A small-molecule ligand and the protein it binds are described below.
Small molecule (SMILES): CNCc1ccc(-c2[nH]c3cc(F)cc4c3c2CCNC4=O)cc1

Binding-site contacts:
Ligand atom C3 contacts residue VAL94 of chain 1.A at 3.9 Å (hydrophobic).
Ligand atom N2 contacts residue GLY127 of chain 1.A at 3.3 Å (h-bond).
Ligand atom C1 contacts residue ASP131 of chain 1.A at 3.7 Å.
Ligand atom C2 contacts residue ILE21 of chain 1.A at 3.5 Å (hydrophobic).
Ligand atom O1 contacts residue GLN54 of chain 1.A at 3.0 Å (h-bond).
Ligand atom C18 contacts residue ASP29 of chain 1.A at 3.4 Å.
Ligand atom C7 contacts residue LEU24 of chain 1.A at 3.7 Å (hydrophobic).
Ligand atom C8 contacts residue GLY127 of chain 1.A at 3.7 Å.
Ligand atom C6 contacts residue ILE21 of chain 1.A at 3.6 Å (hydrophobic).
Ligand atom C11 contacts residue GLY127 of chain 1.A at 3.4 Å.
Ligand atom C3 contacts residue ALA130 of chain 1.A at 3.5 Å (hydrophobic).
Ligand atom C1 contacts residue ALA130 of chain 1.A at 3.9 Å (hydrophobic).
Ligand atom C2 contacts residue ALA130 of chain 1.A at 3.4 Å (hydrophobic).
Ligand atom N3 contacts residue ASP29 of chain 1.A at 3.1 Å (salt-bridge).
Ligand atom C10 contacts residue GLY127 of chain 1.A at 3.3 Å.
Ligand atom C19 contacts residue ASP29 of chain 1.A at 3.3 Å.
Ligand atom O1 contacts residue LEU24 of chain 1.A at 3.8 Å.
Ligand atom C8 contacts residue GLN54 of chain 1.A at 3.6 Å.
Ligand atom C18 contacts residue VAL124 of chain 1.A at 3.7 Å (hydrophobic).
Ligand atom F1 contacts residue ILE21 of chain 1.A at 3.1 Å.
Ligand atom N1 contacts residue GLN54 of chain 1.A at 2.9 Å (h-bond).
Ligand atom C1 contacts residue ILE21 of chain 1.A at 3.5 Å (hydrophobic).
Ligand atom N2 contacts residue ILE21 of chain 1.A at 3.9 Å.
Ligand atom N1 contacts residue ALA97 of chain 1.A at 3.6 Å.
Ligand atom C8 contacts residue ALA97 of chain 1.A at 3.7 Å (hydrophobic).
Ligand atom C6 contacts residue GLY127 of chain 1.A at 3.3 Å.
Ligand atom O1 contacts residue VAL57 of chain 1.A at 3.4 Å.
Ligand atom C17 contacts residue THR28 of chain 1.A at 3.9 Å.
Ligand atom F1 contacts residue ALA130 of chain 1.A at 3.5 Å.
Ligand atom O1 contacts residue VAL94 of chain 1.A at 3.8 Å.
Ligand atom C8 contacts residue PHE123 of chain 1.A at 3.5 Å (hydrophobic).
Ligand atom C15 contacts residue ASN128 of chain 1.A at 3.7 Å.
Ligand atom C5 contacts residue GLY127 of chain 1.A at 3.6 Å.
Ligand atom C1 contacts residue GLY127 of chain 1.A at 3.6 Å.
Ligand atom C9 contacts residue LEU24 of chain 1.A at 3.7 Å (hydrophobic).
Ligand atom C9 contacts residue PHE123 of chain 1.A at 3.4 Å (hydrophobic).
Ligand atom C13 contacts residue ALA25 of chain 1.A at 3.9 Å (hydrophobic).
Ligand atom C14 contacts residue ASN128 of chain 1.A at 3.9 Å.
Ligand atom C7 contacts residue GLN54 of chain 1.A at 3.7 Å.
Ligand atom N1 contacts residue LEU24 of chain 1.A at 3.5 Å.

Sequence of chain 1.A:
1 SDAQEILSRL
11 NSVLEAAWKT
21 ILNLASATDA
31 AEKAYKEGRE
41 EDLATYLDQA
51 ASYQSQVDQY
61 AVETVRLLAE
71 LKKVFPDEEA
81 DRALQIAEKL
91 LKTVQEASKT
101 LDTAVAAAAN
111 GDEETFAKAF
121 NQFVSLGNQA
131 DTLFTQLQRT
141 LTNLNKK